This small molecule binds to this protein.
Small molecule (SMILES): CN[C@@H]1C[C@H]2O[C@@](C)([C@@H]1OC)n1c3ccccc3c3c4c(c5c6ccccc6n2c5c31)C(=O)NC4

Sequence of chain 1.A:
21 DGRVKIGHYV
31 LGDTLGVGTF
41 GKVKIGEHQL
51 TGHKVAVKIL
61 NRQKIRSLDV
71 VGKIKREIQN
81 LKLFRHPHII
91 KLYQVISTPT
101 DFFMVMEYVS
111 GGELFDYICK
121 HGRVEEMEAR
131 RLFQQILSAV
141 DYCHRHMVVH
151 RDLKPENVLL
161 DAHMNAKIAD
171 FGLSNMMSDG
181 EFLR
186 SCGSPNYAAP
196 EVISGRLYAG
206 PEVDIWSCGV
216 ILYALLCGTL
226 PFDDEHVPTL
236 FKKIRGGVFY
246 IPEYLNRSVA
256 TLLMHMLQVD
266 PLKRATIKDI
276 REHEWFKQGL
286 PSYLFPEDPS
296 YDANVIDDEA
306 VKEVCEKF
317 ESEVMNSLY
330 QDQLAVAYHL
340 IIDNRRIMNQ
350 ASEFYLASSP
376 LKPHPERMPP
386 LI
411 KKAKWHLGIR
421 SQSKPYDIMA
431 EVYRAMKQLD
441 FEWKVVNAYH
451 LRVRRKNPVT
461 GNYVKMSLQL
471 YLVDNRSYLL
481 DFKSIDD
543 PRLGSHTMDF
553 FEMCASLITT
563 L

Binding-site contacts:
Ligand atom C2 contacts residue GLY112 of chain 1.A at 3.7 Å.
Ligand atom N4 contacts residue GLU156 of chain 1.A at 2.6 Å (salt-bridge).
Ligand atom O5 contacts residue TYR108 of chain 1.A at 3.5 Å.
Ligand atom C14 contacts residue LYS58 of chain 1.A at 3.7 Å.
Ligand atom C26 contacts residue VAL37 of chain 1.A at 3.5 Å (hydrophobic).
Ligand atom C4 contacts residue VAL109 of chain 1.A at 3.3 Å (hydrophobic).
Ligand atom O4 contacts residue GLY36 of chain 1.A at 3.4 Å.
Ligand atom C9 contacts residue GLU107 of chain 1.A at 3.6 Å.
Ligand atom C3 contacts residue GLY112 of chain 1.A at 3.7 Å.
Ligand atom C25 contacts residue LEU35 of chain 1.A at 3.5 Å (hydrophobic).
Ligand atom C6 contacts residue LEU159 of chain 1.A at 3.6 Å (hydrophobic).
Ligand atom N1 contacts residue ILE90 of chain 1.A at 3.8 Å.
Ligand atom N1 contacts residue GLU107 of chain 1.A at 2.6 Å (salt-bridge).
Ligand atom C3 contacts residue VAL109 of chain 1.A at 3.5 Å (hydrophobic).
Ligand atom C10 contacts residue LEU159 of chain 1.A at 3.6 Å (hydrophobic).
Ligand atom C28 contacts residue GLU113 of chain 1.A at 3.4 Å.
Ligand atom C28 contacts residue GLU156 of chain 1.A at 3.0 Å.
Ligand atom C23 contacts residue GLU113 of chain 1.A at 3.5 Å.
Ligand atom C16 contacts residue VAL43 of chain 1.A at 3.6 Å (hydrophobic).
Ligand atom C8 contacts residue LEU159 of chain 1.A at 3.8 Å (hydrophobic).
Ligand atom O5 contacts residue VAL109 of chain 1.A at 2.8 Å (h-bond).
Ligand atom C12 contacts residue VAL43 of chain 1.A at 3.8 Å (hydrophobic).
Ligand atom C15 contacts residue ASP170 of chain 1.A at 3.7 Å.
Ligand atom C9 contacts residue ALA56 of chain 1.A at 3.6 Å (hydrophobic).
Ligand atom C8 contacts residue VAL109 of chain 1.A at 3.8 Å (hydrophobic).
Ligand atom C8 contacts residue GLU107 of chain 1.A at 3.7 Å.
Ligand atom C17 contacts residue VAL43 of chain 1.A at 3.4 Å (hydrophobic).
Ligand atom N1 contacts residue ALA56 of chain 1.A at 3.4 Å.
Ligand atom C5 contacts residue LEU159 of chain 1.A at 3.7 Å (hydrophobic).
Ligand atom C1 contacts residue LEU35 of chain 1.A at 3.8 Å (hydrophobic).
Ligand atom C7 contacts residue LEU159 of chain 1.A at 3.3 Å (hydrophobic).
Ligand atom C27 contacts residue LEU159 of chain 1.A at 3.5 Å (hydrophobic).
Ligand atom C9 contacts residue ILE90 of chain 1.A at 3.7 Å (hydrophobic).
Ligand atom C26 contacts residue GLY38 of chain 1.A at 3.4 Å.
Ligand atom C24 contacts residue GLU113 of chain 1.A at 3.3 Å.
Ligand atom C28 contacts residue ASN157 of chain 1.A at 3.7 Å.
Ligand atom C26 contacts residue GLY36 of chain 1.A at 3.7 Å.
Ligand atom C15 contacts residue LYS58 of chain 1.A at 3.7 Å.
Ligand atom N4 contacts residue GLU113 of chain 1.A at 3.1 Å (salt-bridge).
Ligand atom C8 contacts residue ALA56 of chain 1.A at 3.7 Å (hydrophobic).